The small molecule below binds the protein below.
Small molecule (SMILES): CC(=O)N[C@@H]1[C@@H](O)[C@H](O)[C@@H](CO)O[C@H]1O

Sequence of chain 3.A:
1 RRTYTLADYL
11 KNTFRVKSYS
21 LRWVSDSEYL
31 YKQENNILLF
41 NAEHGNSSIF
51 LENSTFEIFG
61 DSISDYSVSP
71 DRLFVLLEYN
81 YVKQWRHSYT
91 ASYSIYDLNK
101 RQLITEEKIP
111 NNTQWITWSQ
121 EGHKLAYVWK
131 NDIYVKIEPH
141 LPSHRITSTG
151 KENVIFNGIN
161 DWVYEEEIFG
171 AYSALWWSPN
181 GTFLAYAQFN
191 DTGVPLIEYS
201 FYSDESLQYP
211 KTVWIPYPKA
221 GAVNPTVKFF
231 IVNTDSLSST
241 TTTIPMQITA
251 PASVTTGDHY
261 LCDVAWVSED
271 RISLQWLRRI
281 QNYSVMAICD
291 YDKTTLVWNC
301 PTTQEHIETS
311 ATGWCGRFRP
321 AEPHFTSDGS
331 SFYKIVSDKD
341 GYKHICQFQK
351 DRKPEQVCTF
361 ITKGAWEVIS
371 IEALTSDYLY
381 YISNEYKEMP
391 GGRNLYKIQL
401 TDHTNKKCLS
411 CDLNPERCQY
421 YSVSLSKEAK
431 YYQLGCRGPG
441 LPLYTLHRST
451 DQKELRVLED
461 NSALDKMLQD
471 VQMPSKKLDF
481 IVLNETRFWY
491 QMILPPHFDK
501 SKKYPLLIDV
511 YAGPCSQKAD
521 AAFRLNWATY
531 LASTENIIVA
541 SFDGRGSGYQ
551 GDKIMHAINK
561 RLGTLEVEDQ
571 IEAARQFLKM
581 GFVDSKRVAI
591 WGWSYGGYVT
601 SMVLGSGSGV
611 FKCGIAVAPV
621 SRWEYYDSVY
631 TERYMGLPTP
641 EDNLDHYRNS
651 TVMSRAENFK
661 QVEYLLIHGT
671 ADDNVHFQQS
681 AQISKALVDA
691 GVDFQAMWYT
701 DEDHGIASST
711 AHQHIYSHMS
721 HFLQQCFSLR

Binding-site contacts:
Ligand atom N2 contacts residue LYS228 of chain 3.A at 3.8 Å.
Ligand atom C8 contacts residue LYS228 of chain 3.A at 3.7 Å.
Ligand atom O5 contacts residue THR192 of chain 3.A at 4.0 Å.
Ligand atom C4 contacts residue THR192 of chain 3.A at 4.2 Å.
Ligand atom C5 contacts residue ASN190 of chain 3.A at 2.9 Å.
Ligand atom C7 contacts residue ASN190 of chain 3.A at 3.3 Å.
Ligand atom C5 contacts residue THR192 of chain 3.A at 3.1 Å.
Ligand atom O3 contacts residue ASN190 of chain 3.A at 4.2 Å.
Ligand atom C6 contacts residue ASN190 of chain 3.A at 4.2 Å.
Ligand atom C8 contacts residue GLN188 of chain 3.A at 3.3 Å.
Ligand atom C4 contacts residue ASN190 of chain 3.A at 3.5 Å.
Ligand atom O5 contacts residue ASN190 of chain 3.A at 2.4 Å (h-bond).
Ligand atom C6 contacts residue THR192 of chain 3.A at 3.1 Å.
Ligand atom C3 contacts residue ASN190 of chain 3.A at 2.9 Å.
Ligand atom O7 contacts residue ILE155 of chain 3.A at 3.5 Å.
Ligand atom C7 contacts residue ILE155 of chain 3.A at 4.1 Å (hydrophobic).
Ligand atom O4 contacts residue THR192 of chain 3.A at 4.2 Å.
Ligand atom N2 contacts residue ASN190 of chain 3.A at 2.9 Å (h-bond).
Ligand atom O7 contacts residue ASN190 of chain 3.A at 3.3 Å (h-bond).
Ligand atom C2 contacts residue ASN190 of chain 3.A at 2.4 Å.
Ligand atom C7 contacts residue LYS228 of chain 3.A at 4.3 Å.
Ligand atom C1 contacts residue THR226 of chain 3.A at 4.3 Å.
Ligand atom O6 contacts residue THR192 of chain 3.A at 4.3 Å.
Ligand atom O5 contacts residue THR226 of chain 3.A at 4.5 Å.
Ligand atom C8 contacts residue ASN190 of chain 3.A at 4.5 Å.
Ligand atom C1 contacts residue ASN190 of chain 3.A at 1.4 Å.
Ligand atom C7 contacts residue GLN188 of chain 3.A at 4.4 Å.